Binding-site contacts:
Ligand atom C4 contacts residue ASN100 of chain 1.A at 4.4 Å.
Ligand atom C8 contacts residue THR167 of chain 1.A at 4.5 Å.
Ligand atom O5 contacts residue ASN100 of chain 1.A at 2.5 Å (h-bond).
Ligand atom C1 contacts residue ASN100 of chain 1.A at 1.5 Å.
Ligand atom O7 contacts residue ASN100 of chain 1.A at 3.4 Å (h-bond).
Ligand atom C7 contacts residue ASN100 of chain 1.A at 3.3 Å.
Ligand atom C8 contacts residue ASN168 of chain 1.A at 3.1 Å.
Ligand atom C2 contacts residue ASN100 of chain 1.A at 2.6 Å.
Ligand atom N2 contacts residue ASN100 of chain 1.A at 3.0 Å (h-bond).
Ligand atom C5 contacts residue ASN100 of chain 1.A at 3.9 Å.
Ligand atom C3 contacts residue ASN100 of chain 1.A at 3.9 Å.
Ligand atom C8 contacts residue ASN100 of chain 1.A at 3.7 Å.

Sequence of chain 1.A:
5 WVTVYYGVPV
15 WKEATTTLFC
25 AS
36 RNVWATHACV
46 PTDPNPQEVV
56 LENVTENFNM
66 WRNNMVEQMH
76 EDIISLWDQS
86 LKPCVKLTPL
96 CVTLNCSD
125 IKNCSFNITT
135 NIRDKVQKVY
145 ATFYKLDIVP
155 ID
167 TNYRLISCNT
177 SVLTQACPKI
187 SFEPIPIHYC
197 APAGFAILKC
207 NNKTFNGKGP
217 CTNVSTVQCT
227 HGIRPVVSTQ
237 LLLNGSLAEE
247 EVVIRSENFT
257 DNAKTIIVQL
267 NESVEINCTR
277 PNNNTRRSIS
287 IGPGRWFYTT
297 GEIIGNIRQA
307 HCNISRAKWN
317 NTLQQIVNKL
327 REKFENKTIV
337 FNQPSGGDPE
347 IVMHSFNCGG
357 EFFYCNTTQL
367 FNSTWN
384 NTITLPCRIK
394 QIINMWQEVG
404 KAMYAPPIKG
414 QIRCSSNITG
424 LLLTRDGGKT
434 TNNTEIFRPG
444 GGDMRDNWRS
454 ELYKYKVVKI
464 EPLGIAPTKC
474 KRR

This small molecule binds to this protein.
Small molecule (SMILES): CC(=O)N[C@@H]1[C@@H](O)[C@H](O)[C@@H](CO)O[C@H]1O